Sequence of chain 1.A:
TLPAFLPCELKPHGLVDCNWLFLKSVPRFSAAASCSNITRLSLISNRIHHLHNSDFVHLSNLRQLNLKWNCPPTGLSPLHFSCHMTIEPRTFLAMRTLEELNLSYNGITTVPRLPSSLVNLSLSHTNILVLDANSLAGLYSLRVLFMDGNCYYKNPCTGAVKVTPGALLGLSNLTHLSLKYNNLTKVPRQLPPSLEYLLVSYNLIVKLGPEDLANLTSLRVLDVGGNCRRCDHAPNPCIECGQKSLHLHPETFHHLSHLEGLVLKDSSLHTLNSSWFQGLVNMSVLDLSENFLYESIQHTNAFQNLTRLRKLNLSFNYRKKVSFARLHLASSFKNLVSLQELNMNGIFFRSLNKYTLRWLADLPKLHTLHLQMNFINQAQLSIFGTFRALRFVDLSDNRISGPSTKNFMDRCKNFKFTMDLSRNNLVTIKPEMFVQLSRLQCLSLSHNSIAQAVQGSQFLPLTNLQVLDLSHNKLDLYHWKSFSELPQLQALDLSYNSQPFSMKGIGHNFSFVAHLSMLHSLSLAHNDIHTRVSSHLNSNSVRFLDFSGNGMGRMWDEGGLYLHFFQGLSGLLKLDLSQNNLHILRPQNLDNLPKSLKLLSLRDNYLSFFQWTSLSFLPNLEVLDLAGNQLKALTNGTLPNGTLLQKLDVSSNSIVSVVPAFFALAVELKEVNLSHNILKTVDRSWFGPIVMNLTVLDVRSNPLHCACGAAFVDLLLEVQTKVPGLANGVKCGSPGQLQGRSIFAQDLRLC

Binding-site contacts:
Ligand atom C5 contacts residue ASN284 of chain 1.A at 3.6 Å.
Ligand atom N2 contacts residue ASN284 of chain 1.A at 2.9 Å (h-bond).
Ligand atom C7 contacts residue SER259 of chain 1.A at 4.1 Å.
Ligand atom C8 contacts residue HIS260 of chain 1.A at 3.9 Å.
Ligand atom C2 contacts residue ASN284 of chain 1.A at 2.4 Å.
Ligand atom C1 contacts residue ASN284 of chain 1.A at 1.4 Å.
Ligand atom C4 contacts residue ASN284 of chain 1.A at 4.1 Å.
Ligand atom O7 contacts residue HIS260 of chain 1.A at 2.5 Å (h-bond).
Ligand atom O5 contacts residue ASN284 of chain 1.A at 2.3 Å (h-bond).
Ligand atom C7 contacts residue HIS260 of chain 1.A at 3.5 Å.
Ligand atom C8 contacts residue SER259 of chain 1.A at 3.8 Å.
Ligand atom C7 contacts residue VAL283 of chain 1.A at 4.4 Å (hydrophobic).
Ligand atom N2 contacts residue VAL283 of chain 1.A at 4.3 Å.
Ligand atom O7 contacts residue SER259 of chain 1.A at 3.9 Å.
Ligand atom C3 contacts residue ASN284 of chain 1.A at 3.7 Å.
Ligand atom O7 contacts residue ASN284 of chain 1.A at 3.5 Å (h-bond).
Ligand atom C7 contacts residue ASN284 of chain 1.A at 3.4 Å.
Ligand atom C8 contacts residue VAL283 of chain 1.A at 4.0 Å (hydrophobic).

A protein and the small-molecule ligand that binds it are described below.
Small molecule (SMILES): CC(=O)N[C@H]1[C@H](O[C@H]2[C@H](O)[C@@H](NC(C)=O)CO[C@@H]2CO)O[C@H](CO)[C@@H](O[C@@H]2O[C@H](CO)[C@@H](O)[C@H](O)[C@@H]2O)[C@@H]1O